Binding-site contacts:
Ligand atom C27 contacts residue ALA27 of chain 1.BB at 3.8 Å (hydrophobic).
Ligand atom C11 contacts residue ASP125 of chain 1.CB at 3.8 Å.
Ligand atom N41 contacts residue GLY47 of chain 1.BB at 2.7 Å (h-bond).
Ligand atom N30 contacts residue THR21 of chain 1.BB at 2.7 Å (h-bond).
Ligand atom C44 contacts residue GLY47 of chain 1.BB at 3.5 Å.
Ligand atom O9 contacts residue PRO126 of chain 1.CB at 3.3 Å.
Ligand atom O21 contacts residue ALA22 of chain 1.BB at 3.3 Å.
Ligand atom C58 contacts residue LYS33 of chain 1.BB at 3.4 Å.
Ligand atom C28 contacts residue THR21 of chain 1.BB at 3.5 Å.
Ligand atom O40 contacts residue THR21 of chain 1.BB at 3.4 Å (h-bond).
Ligand atom C43 contacts residue THR1 of chain 1.BB at 2.4 Å.
Ligand atom C39 contacts residue GLY47 of chain 1.BB at 3.4 Å.
Ligand atom C59 contacts residue THR1 of chain 1.BB at 2.3 Å.
Ligand atom C17 contacts residue ARG100 of chain 1.CB at 3.1 Å.
Ligand atom O40 contacts residue ALA20 of chain 1.BB at 3.5 Å.
Ligand atom C47 contacts residue GLY47 of chain 1.BB at 3.8 Å.
Ligand atom C31 contacts residue GLY47 of chain 1.BB at 3.4 Å.
Ligand atom C47 contacts residue THR1 of chain 1.BB at 1.6 Å.
Ligand atom C58 contacts residue TYR169 of chain 1.BB at 3.1 Å (hydrophobic).
Ligand atom O29 contacts residue ALA49 of chain 1.BB at 3.3 Å (h-bond).
Ligand atom O60 contacts residue THR1 of chain 1.BB at 3.6 Å (h-bond).
Ligand atom C38 contacts residue GLY48 of chain 1.BB at 3.8 Å.
Ligand atom O48 contacts residue ALA46 of chain 1.BB at 3.7 Å.
Ligand atom C58 contacts residue THR1 of chain 1.BB at 2.4 Å.
Ligand atom C23 contacts residue THR21 of chain 1.BB at 3.5 Å.
Ligand atom C59 contacts residue SER130 of chain 1.BB at 3.5 Å.
Ligand atom C58 contacts residue ARG19 of chain 1.BB at 3.5 Å.
Ligand atom C7 contacts residue TYR107 of chain 1.CB at 3.0 Å (hydrophobic).
Ligand atom C45 contacts residue ALA49 of chain 1.BB at 3.7 Å (hydrophobic).
Ligand atom N41 contacts residue THR1 of chain 1.BB at 3.6 Å.
Ligand atom O9 contacts residue TYR107 of chain 1.CB at 3.3 Å.
Ligand atom O48 contacts residue THR1 of chain 1.BB at 2.3 Å (h-bond).
Ligand atom N22 contacts residue ASP125 of chain 1.CB at 3.4 Å (salt-bridge).
Ligand atom C42 contacts residue GLY47 of chain 1.BB at 3.8 Å.
Ligand atom C16 contacts residue ARG100 of chain 1.CB at 3.5 Å.
Ligand atom C51 contacts residue THR1 of chain 1.BB at 1.5 Å.
Ligand atom O48 contacts residue GLY47 of chain 1.BB at 2.9 Å (h-bond).
Ligand atom C46 contacts residue MET45 of chain 1.BB at 3.1 Å (hydrophobic).
Ligand atom C42 contacts residue THR1 of chain 1.BB at 2.3 Å.
Ligand atom C43 contacts residue LYS33 of chain 1.BB at 3.6 Å.

Sequence of chain 1.CB:
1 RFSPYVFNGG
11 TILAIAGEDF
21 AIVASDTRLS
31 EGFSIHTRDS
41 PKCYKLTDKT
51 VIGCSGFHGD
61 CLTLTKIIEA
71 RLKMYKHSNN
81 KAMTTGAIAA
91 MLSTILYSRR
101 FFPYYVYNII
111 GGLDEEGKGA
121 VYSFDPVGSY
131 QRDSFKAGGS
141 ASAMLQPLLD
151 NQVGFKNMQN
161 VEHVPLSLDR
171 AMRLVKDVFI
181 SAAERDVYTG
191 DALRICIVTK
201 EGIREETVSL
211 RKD

This small molecule binds to this protein.
Small molecule (SMILES): CC(C)C[C@H](NC(=O)[C@H](CCc1ccccc1)NC(=O)CN1CCOCC1)C(=O)N[C@@H](Cc1ccccc1)C(=O)N[C@@H](CC(C)C)[C@@H](O)[C@H](C)CO

Sequence of chain 1.BB:
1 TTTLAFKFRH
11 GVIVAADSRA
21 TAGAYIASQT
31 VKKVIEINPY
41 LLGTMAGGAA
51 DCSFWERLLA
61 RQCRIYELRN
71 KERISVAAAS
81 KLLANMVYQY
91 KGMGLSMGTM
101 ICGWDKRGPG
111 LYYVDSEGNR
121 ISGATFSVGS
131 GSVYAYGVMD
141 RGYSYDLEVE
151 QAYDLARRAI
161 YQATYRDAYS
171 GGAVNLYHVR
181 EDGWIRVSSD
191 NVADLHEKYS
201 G